The protein below binds the small molecule below.
Small molecule (SMILES): CC(=O)N[C@@H]1[C@@H](O)[C@H](O)[C@@H](CO)O[C@H]1O

Sequence of chain 3.A:
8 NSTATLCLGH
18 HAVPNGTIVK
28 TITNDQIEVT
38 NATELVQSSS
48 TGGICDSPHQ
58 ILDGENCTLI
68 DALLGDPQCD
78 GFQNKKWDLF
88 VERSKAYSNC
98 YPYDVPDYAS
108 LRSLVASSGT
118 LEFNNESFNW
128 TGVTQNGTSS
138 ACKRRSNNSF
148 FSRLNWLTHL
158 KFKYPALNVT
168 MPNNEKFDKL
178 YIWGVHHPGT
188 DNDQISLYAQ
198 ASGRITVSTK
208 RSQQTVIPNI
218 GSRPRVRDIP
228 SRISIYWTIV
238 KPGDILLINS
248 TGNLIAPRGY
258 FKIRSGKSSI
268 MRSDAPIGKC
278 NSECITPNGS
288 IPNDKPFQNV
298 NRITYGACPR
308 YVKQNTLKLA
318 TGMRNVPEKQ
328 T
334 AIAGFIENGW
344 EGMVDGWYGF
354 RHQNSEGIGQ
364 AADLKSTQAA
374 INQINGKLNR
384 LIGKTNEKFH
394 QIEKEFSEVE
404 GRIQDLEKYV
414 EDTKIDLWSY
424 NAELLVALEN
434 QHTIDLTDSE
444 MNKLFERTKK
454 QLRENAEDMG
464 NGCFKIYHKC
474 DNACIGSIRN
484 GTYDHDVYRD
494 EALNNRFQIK

Binding-site contacts:
Ligand atom O6 contacts residue TYR94 of chain 3.A at 3.1 Å (h-bond).
Ligand atom C5 contacts residue TYR94 of chain 3.A at 4.2 Å (hydrophobic).
Ligand atom C1 contacts residue ASN63 of chain 3.A at 1.4 Å.
Ligand atom C6 contacts residue TYR94 of chain 3.A at 4.0 Å (hydrophobic).
Ligand atom C3 contacts residue ASN63 of chain 3.A at 3.9 Å.
Ligand atom C5 contacts residue ASN63 of chain 3.A at 3.6 Å.
Ligand atom C1 contacts residue TYR94 of chain 3.A at 4.2 Å (hydrophobic).
Ligand atom C8 contacts residue GLU62 of chain 3.A at 3.8 Å.
Ligand atom C2 contacts residue ASN63 of chain 3.A at 2.6 Å.
Ligand atom C7 contacts residue ASN63 of chain 3.A at 3.5 Å.
Ligand atom C4 contacts residue ASN63 of chain 3.A at 4.2 Å.
Ligand atom O5 contacts residue TYR94 of chain 3.A at 3.2 Å (h-bond).
Ligand atom O7 contacts residue ASN63 of chain 3.A at 3.5 Å (h-bond).
Ligand atom O5 contacts residue ASN63 of chain 3.A at 2.3 Å (h-bond).
Ligand atom N2 contacts residue ASN63 of chain 3.A at 3.0 Å (h-bond).